Binding-site contacts:
Ligand atom C16 contacts residue THR153 of chain 2.A at 3.3 Å.
Ligand atom F48 contacts residue TYR394 of chain 2.A at 3.3 Å.
Ligand atom O17 contacts residue GLN190 of chain 2.A at 2.9 Å (h-bond).
Ligand atom O31 contacts residue MN1 of chain 2.B at 2.2 Å.
Ligand atom C03 contacts residue ARG173 of chain 2.A at 3.4 Å.
Ligand atom C09 contacts residue ILE327 of chain 2.A at 3.5 Å (hydrophobic).
Ligand atom O28 contacts residue SER223 of chain 2.A at 3.5 Å (h-bond).
Ligand atom F45 contacts residue ILE327 of chain 2.A at 3.3 Å.
Ligand atom C46 contacts residue GLN190 of chain 2.A at 3.3 Å.
Ligand atom N10 contacts residue ILE171 of chain 2.A at 3.4 Å (h-bond).
Ligand atom N06 contacts residue ILE171 of chain 2.A at 3.3 Å (h-bond).
Ligand atom O28 contacts residue K1 of chain 2.C at 3.0 Å.
Ligand atom O31 contacts residue GLU233 of chain 2.A at 3.1 Å (salt-bridge).
Ligand atom N06 contacts residue GLN190 of chain 2.A at 3.3 Å (h-bond).
Ligand atom P29 contacts residue MN1 of chain 2.B at 3.4 Å.
Ligand atom O24 contacts residue ARG173 of chain 2.A at 2.7 Å (salt-bridge).
Ligand atom C14 contacts residue ILE327 of chain 2.A at 3.3 Å (hydrophobic).
Ligand atom C03 contacts residue ALA172 of chain 2.A at 3.4 Å (hydrophobic).
Ligand atom O34 contacts residue GLN190 of chain 2.A at 2.9 Å (h-bond).
Ligand atom F48 contacts residue GLN190 of chain 2.A at 3.4 Å.
Ligand atom O32 contacts residue HIS191 of chain 2.A at 2.8 Å (h-bond).
Ligand atom C25 contacts residue ILE171 of chain 2.A at 3.4 Å (hydrophobic).
Ligand atom O31 contacts residue HIS191 of chain 2.A at 3.1 Å (h-bond).
Ligand atom O33 contacts residue SER223 of chain 2.A at 3.5 Å (h-bond).
Ligand atom F44 contacts residue ILE327 of chain 2.A at 3.0 Å.
Ligand atom F47 contacts residue THR395 of chain 2.A at 3.3 Å.
Ligand atom O30 contacts residue LYS391 of chain 2.A at 2.7 Å (salt-bridge).
Ligand atom F44 contacts residue MET283 of chain 2.A at 3.5 Å.
Ligand atom O35 contacts residue MET225 of chain 2.A at 3.2 Å.
Ligand atom O28 contacts residue SER170 of chain 2.A at 3.2 Å.
Ligand atom F47 contacts residue TYR394 of chain 2.A at 3.1 Å.
Ligand atom O33 contacts residue ILE171 of chain 2.A at 2.9 Å (h-bond).
Ligand atom C05 contacts residue ILE171 of chain 2.A at 3.2 Å (hydrophobic).
Ligand atom O31 contacts residue K1 of chain 2.C at 2.8 Å.
Ligand atom O31 contacts residue ASN168 of chain 2.A at 2.9 Å (h-bond).
Ligand atom P29 contacts residue K1 of chain 2.C at 3.4 Å.
Ligand atom O35 contacts residue PRO226 of chain 2.A at 3.3 Å (h-bond).
Ligand atom F47 contacts residue GLN190 of chain 2.A at 3.0 Å.
Ligand atom F49 contacts residue LEU439 of chain 2.A at 3.4 Å.
Ligand atom F45 contacts residue THR395 of chain 2.A at 3.0 Å.

Sequence of chain 2.A:
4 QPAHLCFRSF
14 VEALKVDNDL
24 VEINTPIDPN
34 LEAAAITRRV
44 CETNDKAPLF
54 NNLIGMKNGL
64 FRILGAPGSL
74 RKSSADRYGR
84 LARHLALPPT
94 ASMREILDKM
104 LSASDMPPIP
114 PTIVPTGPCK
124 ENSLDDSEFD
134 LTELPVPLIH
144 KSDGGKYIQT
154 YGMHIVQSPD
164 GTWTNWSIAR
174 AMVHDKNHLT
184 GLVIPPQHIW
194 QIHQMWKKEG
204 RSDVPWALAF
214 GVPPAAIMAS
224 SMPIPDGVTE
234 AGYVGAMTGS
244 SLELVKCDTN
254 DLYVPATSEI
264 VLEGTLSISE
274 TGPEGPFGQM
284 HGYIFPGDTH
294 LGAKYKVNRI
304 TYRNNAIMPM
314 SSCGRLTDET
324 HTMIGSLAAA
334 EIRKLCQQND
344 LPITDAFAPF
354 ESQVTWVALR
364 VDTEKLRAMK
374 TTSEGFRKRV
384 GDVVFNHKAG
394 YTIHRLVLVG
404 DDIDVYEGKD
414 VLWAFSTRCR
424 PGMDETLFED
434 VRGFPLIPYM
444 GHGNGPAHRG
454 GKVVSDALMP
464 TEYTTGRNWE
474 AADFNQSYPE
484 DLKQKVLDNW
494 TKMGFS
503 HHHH

A small-molecule ligand and the protein it binds are described below.
Small molecule (SMILES): Cc1cc2c3c(c1C)C(C)(C)C[C@@H](CCc1c(F)c(F)c(F)c(F)c1F)[n+]3c1c(=O)[nH]c(=O)[nH]c1[n+]2C[C@H](O)[C@H](O)[C@H](O)COP(=O)(O)O